A protein and the small-molecule ligand that binds it are described below.
Small molecule (SMILES): OC[C@H]1OC[C@H](O)[C@@H]1O

Binding-site contacts:
Ligand atom O3 contacts residue ART1 of chain 1.Z at 2.5 Å (h-bond).
Ligand atom C4 contacts residue ART1 of chain 1.Z at 3.5 Å.
Ligand atom C2 contacts residue HPA1 of chain 1.X at 3.3 Å.
Ligand atom C2 contacts residue MET183 of chain 1.C at 3.8 Å (hydrophobic).
Ligand atom O2 contacts residue SER91 of chain 1.C at 4.2 Å.
Ligand atom O3 contacts residue ARG45 of chain 1.E at 4.1 Å.
Ligand atom C5 contacts residue MET183 of chain 1.C at 4.1 Å (hydrophobic).
Ligand atom C3 contacts residue GLU184 of chain 1.C at 3.4 Å.
Ligand atom C3 contacts residue VAL66 of chain 1.C at 4.0 Å (hydrophobic).
Ligand atom O5 contacts residue HIS7 of chain 1.E at 2.5 Å (h-bond).
Ligand atom O3 contacts residue GLU184 of chain 1.C at 2.5 Å (salt-bridge).
Ligand atom O2 contacts residue GLU182 of chain 1.C at 3.4 Å.
Ligand atom C1 contacts residue ART1 of chain 1.Z at 2.4 Å.
Ligand atom O2 contacts residue MET183 of chain 1.C at 2.9 Å (h-bond).
Ligand atom O5 contacts residue TYR160 of chain 1.C at 3.7 Å.
Ligand atom C1 contacts residue ARG88 of chain 1.C at 4.2 Å.
Ligand atom C4 contacts residue ARG45 of chain 1.E at 3.9 Å.
Ligand atom C5 contacts residue HIS7 of chain 1.E at 3.6 Å.
Ligand atom O2 contacts residue HPA1 of chain 1.X at 4.2 Å.
Ligand atom C5 contacts residue TYR160 of chain 1.C at 3.6 Å (hydrophobic).
Ligand atom C3 contacts residue ART1 of chain 1.Z at 3.5 Å.
Ligand atom O3 contacts residue VAL66 of chain 1.C at 3.7 Å.
Ligand atom C2 contacts residue ART1 of chain 1.Z at 3.3 Å.
Ligand atom O5 contacts residue ARG45 of chain 1.E at 4.1 Å.
Ligand atom O2 contacts residue ARG88 of chain 1.C at 3.3 Å (salt-bridge).
Ligand atom C2 contacts residue SER91 of chain 1.C at 4.2 Å.
Ligand atom O4 contacts residue ART1 of chain 1.Z at 3.2 Å (h-bond).
Ligand atom C2 contacts residue ARG88 of chain 1.C at 4.3 Å.
Ligand atom C4 contacts residue HPA1 of chain 1.X at 4.0 Å.
Ligand atom O2 contacts residue ART1 of chain 1.Z at 3.2 Å (h-bond).
Ligand atom C3 contacts residue MET183 of chain 1.C at 3.7 Å (hydrophobic).
Ligand atom C1 contacts residue SER91 of chain 1.C at 3.2 Å.
Ligand atom O4 contacts residue ARG45 of chain 1.E at 3.6 Å (salt-bridge).
Ligand atom C5 contacts residue HPA1 of chain 1.X at 3.7 Å.
Ligand atom C2 contacts residue GLU184 of chain 1.C at 3.6 Å.
Ligand atom C1 contacts residue HPA1 of chain 1.X at 2.7 Å.
Ligand atom O4 contacts residue SER91 of chain 1.C at 3.2 Å (h-bond).
Ligand atom O2 contacts residue GLU184 of chain 1.C at 2.5 Å (salt-bridge).
Ligand atom O4 contacts residue HPA1 of chain 1.X at 3.3 Å (h-bond).
Ligand atom C2 contacts residue GLU182 of chain 1.C at 4.2 Å.

Sequence of chain 1.E:
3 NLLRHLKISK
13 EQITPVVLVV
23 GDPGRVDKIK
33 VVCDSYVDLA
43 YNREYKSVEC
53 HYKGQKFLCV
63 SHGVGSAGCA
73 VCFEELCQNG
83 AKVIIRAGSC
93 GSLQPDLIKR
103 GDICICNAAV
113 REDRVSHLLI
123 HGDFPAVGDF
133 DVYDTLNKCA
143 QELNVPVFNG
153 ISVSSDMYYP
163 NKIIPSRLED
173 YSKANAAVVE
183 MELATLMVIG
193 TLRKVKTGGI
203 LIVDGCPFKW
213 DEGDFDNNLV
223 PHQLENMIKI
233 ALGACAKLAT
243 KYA

Sequence of chain 1.C:
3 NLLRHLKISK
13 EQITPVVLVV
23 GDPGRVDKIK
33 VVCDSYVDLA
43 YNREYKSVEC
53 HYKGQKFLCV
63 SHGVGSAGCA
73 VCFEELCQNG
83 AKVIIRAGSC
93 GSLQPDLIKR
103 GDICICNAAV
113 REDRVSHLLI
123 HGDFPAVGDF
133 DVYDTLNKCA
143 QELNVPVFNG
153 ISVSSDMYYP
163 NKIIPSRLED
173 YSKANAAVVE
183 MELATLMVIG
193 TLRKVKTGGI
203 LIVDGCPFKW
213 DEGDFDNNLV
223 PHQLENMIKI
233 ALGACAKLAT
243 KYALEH